Binding-site contacts:
Ligand atom O7 contacts residue ASN315 of chain 1.E at 4.2 Å.
Ligand atom C7 contacts residue ASN315 of chain 1.E at 3.3 Å.
Ligand atom N2 contacts residue ASN315 of chain 1.E at 2.8 Å (h-bond).
Ligand atom C8 contacts residue ASN315 of chain 1.E at 3.5 Å.
Ligand atom C6 contacts residue ASN315 of chain 1.E at 4.5 Å.
Ligand atom C5 contacts residue ASN315 of chain 1.E at 3.7 Å.
Ligand atom C1 contacts residue ASN315 of chain 1.E at 1.4 Å.
Ligand atom C3 contacts residue ASN315 of chain 1.E at 3.8 Å.
Ligand atom C1 contacts residue VAL314 of chain 1.E at 4.4 Å (hydrophobic).
Ligand atom O5 contacts residue THR313 of chain 1.E at 4.3 Å.
Ligand atom C2 contacts residue ASN315 of chain 1.E at 2.5 Å.
Ligand atom C4 contacts residue ASN315 of chain 1.E at 4.3 Å.
Ligand atom C8 contacts residue ILE281 of chain 1.E at 4.5 Å (hydrophobic).
Ligand atom C6 contacts residue THR313 of chain 1.E at 4.5 Å.
Ligand atom O5 contacts residue ASN315 of chain 1.E at 2.4 Å (h-bond).
Ligand atom O5 contacts residue VAL314 of chain 1.E at 3.8 Å.

This protein binds this small molecule.
Small molecule (SMILES): CC(=O)N[C@@H]1[C@@H](O)[C@H](O)[C@@H](CO)O[C@H]1O

Sequence of chain 1.E:
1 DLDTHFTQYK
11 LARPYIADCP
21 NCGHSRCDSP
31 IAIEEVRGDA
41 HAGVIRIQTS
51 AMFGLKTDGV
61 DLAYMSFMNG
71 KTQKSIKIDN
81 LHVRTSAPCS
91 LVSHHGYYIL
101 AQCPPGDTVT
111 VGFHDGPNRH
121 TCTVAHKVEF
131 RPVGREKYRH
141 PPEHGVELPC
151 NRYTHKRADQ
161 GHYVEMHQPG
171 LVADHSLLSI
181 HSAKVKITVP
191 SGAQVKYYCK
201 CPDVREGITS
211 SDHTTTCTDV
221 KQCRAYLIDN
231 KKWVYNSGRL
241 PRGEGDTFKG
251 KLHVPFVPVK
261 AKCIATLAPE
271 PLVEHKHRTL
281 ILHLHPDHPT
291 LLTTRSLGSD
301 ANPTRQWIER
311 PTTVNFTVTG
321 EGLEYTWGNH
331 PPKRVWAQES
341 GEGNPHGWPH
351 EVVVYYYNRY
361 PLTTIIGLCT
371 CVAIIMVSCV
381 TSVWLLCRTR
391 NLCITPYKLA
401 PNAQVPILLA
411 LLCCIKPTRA